Sequence of chain 1.G:
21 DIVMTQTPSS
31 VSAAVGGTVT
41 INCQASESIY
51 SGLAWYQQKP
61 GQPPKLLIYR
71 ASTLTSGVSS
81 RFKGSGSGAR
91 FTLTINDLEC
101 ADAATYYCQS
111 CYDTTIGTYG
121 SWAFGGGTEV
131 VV

Sequence of chain 1.F:
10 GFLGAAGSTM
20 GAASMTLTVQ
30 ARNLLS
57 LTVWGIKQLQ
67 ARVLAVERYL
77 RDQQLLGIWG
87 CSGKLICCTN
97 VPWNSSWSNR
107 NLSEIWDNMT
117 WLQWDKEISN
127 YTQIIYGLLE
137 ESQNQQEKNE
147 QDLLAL

Binding-site contacts:
Ligand atom O4 contacts residue SER46 of chain 1.G at 4.3 Å.
Ligand atom O7 contacts residue ARG90 of chain 1.G at 4.2 Å.
Ligand atom C6 contacts residue ALA89 of chain 1.G at 4.3 Å (hydrophobic).
Ligand atom C8 contacts residue GLY16 of chain 1.F at 4.0 Å.
Ligand atom C5 contacts residue ASN93 of chain 1.E at 3.7 Å.
Ligand atom N2 contacts residue GLU92 of chain 1.E at 3.1 Å (salt-bridge).
Ligand atom C2 contacts residue GLU92 of chain 1.E at 4.2 Å.
Ligand atom C8 contacts residue GLY13 of chain 1.F at 4.2 Å.
Ligand atom C8 contacts residue GLU92 of chain 1.E at 3.5 Å.
Ligand atom O6 contacts residue ALA89 of chain 1.G at 3.9 Å.
Ligand atom N2 contacts residue GLY16 of chain 1.F at 4.1 Å.
Ligand atom N2 contacts residue ASN93 of chain 1.E at 2.8 Å (h-bond).
Ligand atom C1 contacts residue ASN93 of chain 1.E at 1.5 Å.
Ligand atom C2 contacts residue GLY16 of chain 1.F at 4.2 Å.
Ligand atom C7 contacts residue GLY16 of chain 1.F at 3.6 Å.
Ligand atom C3 contacts residue SER46 of chain 1.G at 4.2 Å.
Ligand atom C4 contacts residue ASN93 of chain 1.E at 4.2 Å.
Ligand atom C8 contacts residue SER17 of chain 1.F at 3.5 Å.
Ligand atom O3 contacts residue GLU92 of chain 1.E at 4.5 Å.
Ligand atom C3 contacts residue GLU92 of chain 1.E at 4.4 Å.
Ligand atom C7 contacts residue GLU92 of chain 1.E at 3.7 Å.
Ligand atom C5 contacts residue SER46 of chain 1.G at 4.3 Å.
Ligand atom C7 contacts residue GLN44 of chain 1.G at 4.1 Å.
Ligand atom O7 contacts residue SER17 of chain 1.F at 3.2 Å (h-bond).
Ligand atom O7 contacts residue GLY16 of chain 1.F at 3.4 Å (h-bond).
Ligand atom C1 contacts residue GLY16 of chain 1.F at 4.5 Å.
Ligand atom C8 contacts residue GLN44 of chain 1.G at 3.8 Å.
Ligand atom O7 contacts residue ASN93 of chain 1.E at 4.1 Å.
Ligand atom C7 contacts residue SER17 of chain 1.F at 3.8 Å.
Ligand atom O7 contacts residue GLN44 of chain 1.G at 3.9 Å.
Ligand atom C7 contacts residue ARG90 of chain 1.G at 4.3 Å.
Ligand atom C7 contacts residue ASN93 of chain 1.E at 3.6 Å.
Ligand atom O5 contacts residue ASN93 of chain 1.E at 2.4 Å (h-bond).
Ligand atom C3 contacts residue ASN93 of chain 1.E at 3.8 Å.
Ligand atom C8 contacts residue ARG90 of chain 1.G at 3.4 Å.
Ligand atom C2 contacts residue ASN93 of chain 1.E at 2.5 Å.

Sequence of chain 1.E:
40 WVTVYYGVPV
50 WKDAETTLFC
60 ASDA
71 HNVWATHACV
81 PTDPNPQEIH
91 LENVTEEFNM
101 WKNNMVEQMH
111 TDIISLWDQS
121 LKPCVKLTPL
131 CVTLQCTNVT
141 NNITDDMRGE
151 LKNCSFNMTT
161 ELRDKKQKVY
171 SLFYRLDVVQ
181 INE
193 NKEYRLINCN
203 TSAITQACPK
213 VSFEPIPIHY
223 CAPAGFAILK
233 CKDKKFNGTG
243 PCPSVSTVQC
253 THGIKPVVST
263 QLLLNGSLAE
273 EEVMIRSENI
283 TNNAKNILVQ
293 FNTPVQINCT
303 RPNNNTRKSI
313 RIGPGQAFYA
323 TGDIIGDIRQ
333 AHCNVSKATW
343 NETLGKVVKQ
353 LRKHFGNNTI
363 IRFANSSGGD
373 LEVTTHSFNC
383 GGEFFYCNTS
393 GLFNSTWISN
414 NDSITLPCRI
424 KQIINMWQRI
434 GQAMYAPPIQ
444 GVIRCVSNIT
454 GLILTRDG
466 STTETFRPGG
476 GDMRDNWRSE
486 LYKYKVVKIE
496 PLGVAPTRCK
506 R

A protein and the small-molecule ligand that binds it are described below.
Small molecule (SMILES): CC(=O)N[C@H]1[C@H](O[C@H]2[C@H](O)[C@@H](NC(C)=O)CO[C@@H]2CO)O[C@H](CO)[C@@H](O)[C@@H]1O